Binding-site contacts:
Ligand atom C1 contacts residue ASN400 of chain 1.E at 1.4 Å.
Ligand atom O7 contacts residue TYR102 of chain 1.G at 3.9 Å.
Ligand atom C2 contacts residue THR402 of chain 1.E at 3.6 Å.
Ligand atom O7 contacts residue HIS377 of chain 1.E at 4.2 Å.
Ligand atom C7 contacts residue TRP104 of chain 1.G at 3.7 Å (hydrophobic).
Ligand atom C3 contacts residue THR402 of chain 1.E at 3.5 Å.
Ligand atom C2 contacts residue ASN400 of chain 1.E at 2.6 Å.
Ligand atom O5 contacts residue ASN400 of chain 1.E at 2.3 Å (h-bond).
Ligand atom C4 contacts residue THR402 of chain 1.E at 3.9 Å.
Ligand atom O4 contacts residue THR402 of chain 1.E at 3.2 Å.
Ligand atom C3 contacts residue ASN400 of chain 1.E at 3.9 Å.
Ligand atom C7 contacts residue THR402 of chain 1.E at 4.0 Å.
Ligand atom C8 contacts residue NAG1 of chain 1.JB at 3.8 Å.
Ligand atom N2 contacts residue TRP104 of chain 1.G at 3.9 Å.
Ligand atom N2 contacts residue ASN400 of chain 1.E at 3.0 Å (h-bond).
Ligand atom C8 contacts residue TRP104 of chain 1.G at 4.3 Å (hydrophobic).
Ligand atom C8 contacts residue SER103 of chain 1.G at 4.5 Å.
Ligand atom C5 contacts residue THR402 of chain 1.E at 3.8 Å.
Ligand atom C8 contacts residue TYR102 of chain 1.G at 3.5 Å (hydrophobic).
Ligand atom O7 contacts residue THR402 of chain 1.E at 3.6 Å.
Ligand atom C2 contacts residue TRP104 of chain 1.G at 3.7 Å (hydrophobic).
Ligand atom O7 contacts residue TRP104 of chain 1.G at 2.9 Å (h-bond).
Ligand atom C7 contacts residue ASN400 of chain 1.E at 4.2 Å.
Ligand atom O7 contacts residue SER103 of chain 1.G at 3.5 Å.
Ligand atom C8 contacts residue HIS377 of chain 1.E at 3.4 Å.
Ligand atom N2 contacts residue THR402 of chain 1.E at 3.5 Å (h-bond).
Ligand atom C7 contacts residue TYR102 of chain 1.G at 4.2 Å (hydrophobic).
Ligand atom C8 contacts residue VAL386 of chain 1.E at 3.7 Å (hydrophobic).
Ligand atom C3 contacts residue HIS377 of chain 1.E at 3.9 Å.
Ligand atom C1 contacts residue THR402 of chain 1.E at 3.2 Å.
Ligand atom C4 contacts residue ASN400 of chain 1.E at 4.3 Å.
Ligand atom C5 contacts residue ASN400 of chain 1.E at 3.6 Å.
Ligand atom O3 contacts residue HIS377 of chain 1.E at 3.9 Å.
Ligand atom O5 contacts residue THR402 of chain 1.E at 4.1 Å.
Ligand atom N2 contacts residue HIS377 of chain 1.E at 3.5 Å (h-bond).
Ligand atom C2 contacts residue HIS377 of chain 1.E at 4.3 Å.
Ligand atom C7 contacts residue SER103 of chain 1.G at 4.3 Å.
Ligand atom C7 contacts residue HIS377 of chain 1.E at 3.5 Å.
Ligand atom C1 contacts residue TRP104 of chain 1.G at 4.3 Å (hydrophobic).

This small molecule binds to this protein.
Small molecule (SMILES): CC(=O)N[C@H]1[C@H](O[C@H]2[C@H](O)[C@@H](NC(C)=O)CO[C@@H]2CO)O[C@H](CO)[C@@H](O[C@@H]2O[C@H](CO)[C@@H](O)[C@H](O)[C@@H]2O)[C@@H]1O

Sequence of chain 1.E:
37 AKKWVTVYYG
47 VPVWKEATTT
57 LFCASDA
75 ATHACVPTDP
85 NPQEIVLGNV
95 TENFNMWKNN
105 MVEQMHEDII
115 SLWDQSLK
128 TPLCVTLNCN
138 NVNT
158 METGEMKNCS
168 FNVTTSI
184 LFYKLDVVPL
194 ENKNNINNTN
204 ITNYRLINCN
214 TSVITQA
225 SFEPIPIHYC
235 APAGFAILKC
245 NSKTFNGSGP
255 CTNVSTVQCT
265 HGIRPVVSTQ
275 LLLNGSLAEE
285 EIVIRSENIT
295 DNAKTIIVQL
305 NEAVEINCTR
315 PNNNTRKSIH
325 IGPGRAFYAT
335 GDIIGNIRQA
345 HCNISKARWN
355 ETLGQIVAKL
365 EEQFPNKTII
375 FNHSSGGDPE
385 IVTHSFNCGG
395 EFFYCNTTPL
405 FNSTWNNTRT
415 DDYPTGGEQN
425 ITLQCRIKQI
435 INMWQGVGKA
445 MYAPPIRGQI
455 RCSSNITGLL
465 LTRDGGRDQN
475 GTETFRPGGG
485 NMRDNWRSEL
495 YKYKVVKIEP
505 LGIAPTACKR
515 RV

Sequence of chain 1.G:
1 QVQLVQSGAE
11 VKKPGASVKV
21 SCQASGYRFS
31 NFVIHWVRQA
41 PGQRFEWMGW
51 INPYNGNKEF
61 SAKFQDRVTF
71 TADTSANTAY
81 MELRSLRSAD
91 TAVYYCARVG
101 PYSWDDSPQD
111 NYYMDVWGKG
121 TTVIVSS